Sequence of chain 1.B:
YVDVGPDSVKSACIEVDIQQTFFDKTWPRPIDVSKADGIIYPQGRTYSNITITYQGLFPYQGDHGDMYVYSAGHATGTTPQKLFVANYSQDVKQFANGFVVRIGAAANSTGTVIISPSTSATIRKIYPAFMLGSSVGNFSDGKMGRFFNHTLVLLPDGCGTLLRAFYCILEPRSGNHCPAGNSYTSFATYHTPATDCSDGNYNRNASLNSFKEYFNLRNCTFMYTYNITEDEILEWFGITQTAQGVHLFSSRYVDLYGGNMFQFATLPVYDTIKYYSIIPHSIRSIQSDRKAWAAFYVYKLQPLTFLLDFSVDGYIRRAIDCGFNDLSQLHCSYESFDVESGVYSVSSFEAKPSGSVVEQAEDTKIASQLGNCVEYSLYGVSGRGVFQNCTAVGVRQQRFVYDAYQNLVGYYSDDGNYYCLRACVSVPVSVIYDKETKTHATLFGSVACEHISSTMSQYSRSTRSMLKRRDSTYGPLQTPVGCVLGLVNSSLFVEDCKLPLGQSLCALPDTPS

Binding-site contacts:
Ligand atom O7 contacts residue ASN219 of chain 1.B at 4.3 Å.
Ligand atom C7 contacts residue ARG218 of chain 1.B at 4.3 Å.
Ligand atom O5 contacts residue ASN219 of chain 1.B at 2.4 Å (h-bond).
Ligand atom C8 contacts residue ARG218 of chain 1.B at 3.5 Å.
Ligand atom N2 contacts residue ASN219 of chain 1.B at 3.0 Å (h-bond).
Ligand atom N2 contacts residue ILE169 of chain 1.B at 4.0 Å.
Ligand atom O7 contacts residue ILE169 of chain 1.B at 3.4 Å.
Ligand atom C2 contacts residue ASN219 of chain 1.B at 2.5 Å.
Ligand atom C8 contacts residue ILE169 of chain 1.B at 3.6 Å (hydrophobic).
Ligand atom C7 contacts residue ASN219 of chain 1.B at 3.9 Å.
Ligand atom C1 contacts residue ASN219 of chain 1.B at 1.5 Å.
Ligand atom C8 contacts residue GLU171 of chain 1.B at 4.2 Å.
Ligand atom C3 contacts residue ASN219 of chain 1.B at 3.8 Å.
Ligand atom C7 contacts residue ILE169 of chain 1.B at 3.6 Å (hydrophobic).
Ligand atom C5 contacts residue ASN219 of chain 1.B at 3.7 Å.
Ligand atom C2 contacts residue ILE169 of chain 1.B at 4.4 Å (hydrophobic).
Ligand atom N2 contacts residue ARG218 of chain 1.B at 4.3 Å.
Ligand atom O5 contacts residue TYR1 of chain 1.B at 4.5 Å.
Ligand atom C4 contacts residue ASN219 of chain 1.B at 4.3 Å.

A protein and the small-molecule ligand that binds it are described below.
Small molecule (SMILES): CC(=O)N[C@H]1[C@H](O[C@H]2[C@H](O)[C@@H](NC(C)=O)CO[C@@H]2CO)O[C@H](CO)[C@@H](O)[C@@H]1O